Binding-site contacts:
Ligand atom N2 contacts residue ARG213 of chain 1.A at 4.1 Å.
Ligand atom O5 contacts residue ASN215 of chain 1.A at 3.5 Å (h-bond).
Ligand atom C5 contacts residue ASN215 of chain 1.A at 4.2 Å.
Ligand atom O7 contacts residue ASN549 of chain 1.A at 3.5 Å (h-bond).
Ligand atom C2 contacts residue ARG213 of chain 1.A at 4.0 Å.
Ligand atom O3 contacts residue ASP553 of chain 1.A at 4.4 Å.
Ligand atom C5 contacts residue ASN549 of chain 1.A at 3.6 Å.
Ligand atom C1 contacts residue ARG213 of chain 1.A at 3.5 Å.
Ligand atom C6 contacts residue ASN215 of chain 1.A at 3.8 Å.
Ligand atom O5 contacts residue ARG213 of chain 1.A at 3.7 Å.
Ligand atom C3 contacts residue ASN549 of chain 1.A at 3.8 Å.
Ligand atom C6 contacts residue ARG213 of chain 1.A at 3.6 Å.
Ligand atom O7 contacts residue ASP553 of chain 1.A at 3.2 Å (salt-bridge).
Ligand atom C4 contacts residue ARG213 of chain 1.A at 4.2 Å.
Ligand atom C5 contacts residue ARG213 of chain 1.A at 4.0 Å.
Ligand atom O4 contacts residue ARG213 of chain 1.A at 4.2 Å.
Ligand atom C7 contacts residue ASN549 of chain 1.A at 3.4 Å.
Ligand atom C3 contacts residue ARG213 of chain 1.A at 4.0 Å.
Ligand atom N2 contacts residue ASN549 of chain 1.A at 3.0 Å (h-bond).
Ligand atom C2 contacts residue ASN549 of chain 1.A at 2.5 Å.
Ligand atom O7 contacts residue PHE547 of chain 1.A at 4.0 Å.
Ligand atom C7 contacts residue ASP553 of chain 1.A at 4.3 Å.
Ligand atom C1 contacts residue ASN549 of chain 1.A at 1.4 Å.
Ligand atom C2 contacts residue ASP553 of chain 1.A at 4.1 Å.
Ligand atom O6 contacts residue ARG213 of chain 1.A at 2.5 Å (salt-bridge).
Ligand atom C7 contacts residue PHE547 of chain 1.A at 4.0 Å (hydrophobic).
Ligand atom O6 contacts residue ASN215 of chain 1.A at 4.0 Å.
Ligand atom O3 contacts residue ARG213 of chain 1.A at 3.6 Å (salt-bridge).
Ligand atom C8 contacts residue PHE547 of chain 1.A at 3.7 Å (hydrophobic).
Ligand atom O5 contacts residue ASN549 of chain 1.A at 2.3 Å (h-bond).
Ligand atom C1 contacts residue ASN215 of chain 1.A at 4.5 Å.
Ligand atom C4 contacts residue ASN549 of chain 1.A at 4.2 Å.

This protein binds this small molecule.
Small molecule (SMILES): CC(=O)N[C@H]1[C@H](O[C@H]2[C@H](O)[C@@H](NC(C)=O)CO[C@@H]2CO)O[C@H](CO)[C@@H](O)[C@@H]1O

Sequence of chain 1.A:
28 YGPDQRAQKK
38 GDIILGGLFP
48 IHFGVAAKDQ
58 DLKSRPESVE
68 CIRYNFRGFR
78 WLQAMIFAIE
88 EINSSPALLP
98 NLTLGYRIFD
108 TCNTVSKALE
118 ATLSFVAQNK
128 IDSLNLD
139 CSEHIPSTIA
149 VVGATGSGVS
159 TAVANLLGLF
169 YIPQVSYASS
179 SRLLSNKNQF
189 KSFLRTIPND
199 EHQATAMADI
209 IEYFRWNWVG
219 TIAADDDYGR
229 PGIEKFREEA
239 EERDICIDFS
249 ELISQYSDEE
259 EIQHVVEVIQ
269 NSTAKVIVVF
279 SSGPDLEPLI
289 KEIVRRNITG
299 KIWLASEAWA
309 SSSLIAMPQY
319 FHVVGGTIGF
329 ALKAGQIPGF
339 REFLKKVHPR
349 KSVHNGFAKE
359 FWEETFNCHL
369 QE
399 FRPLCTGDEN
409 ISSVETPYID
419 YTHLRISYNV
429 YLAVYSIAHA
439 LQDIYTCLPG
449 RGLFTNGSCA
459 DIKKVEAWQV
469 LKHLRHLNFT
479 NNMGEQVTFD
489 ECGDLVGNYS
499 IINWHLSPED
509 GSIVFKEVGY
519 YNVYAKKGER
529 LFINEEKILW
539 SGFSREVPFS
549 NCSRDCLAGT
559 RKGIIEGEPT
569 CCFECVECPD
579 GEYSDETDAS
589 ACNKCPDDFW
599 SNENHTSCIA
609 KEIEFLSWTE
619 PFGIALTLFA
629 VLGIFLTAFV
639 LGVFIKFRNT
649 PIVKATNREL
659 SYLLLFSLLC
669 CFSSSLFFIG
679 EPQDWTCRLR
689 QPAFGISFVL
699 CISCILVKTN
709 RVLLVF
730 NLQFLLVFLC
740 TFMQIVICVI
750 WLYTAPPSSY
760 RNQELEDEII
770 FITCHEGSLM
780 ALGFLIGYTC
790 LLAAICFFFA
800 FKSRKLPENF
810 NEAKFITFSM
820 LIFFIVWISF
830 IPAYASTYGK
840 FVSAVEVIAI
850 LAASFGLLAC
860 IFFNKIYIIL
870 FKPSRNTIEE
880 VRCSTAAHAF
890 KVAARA